Binding-site contacts:
Ligand atom O32 contacts residue HIS144 of chain 1.B at 3.3 Å.
Ligand atom O31 contacts residue LYS169 of chain 1.B at 3.2 Å (salt-bridge).
Ligand atom O33 contacts residue LEU79 of chain 1.B at 3.6 Å.
Ligand atom N18 contacts residue GLU66 of chain 1.B at 3.3 Å (salt-bridge).
Ligand atom O32 contacts residue ASP164 of chain 1.B at 3.4 Å (salt-bridge).
Ligand atom F17 contacts residue LYS47 of chain 1.B at 3.5 Å.
Ligand atom O31 contacts residue LEU143 of chain 1.B at 3.5 Å (h-bond).
Ligand atom C07 contacts residue THR95 of chain 1.B at 3.7 Å.
Ligand atom N18 contacts residue ASP164 of chain 1.B at 3.5 Å (salt-bridge).
Ligand atom C03 contacts residue ARG26 of chain 1.B at 3.7 Å.
Ligand atom C16 contacts residue LYS47 of chain 1.B at 3.6 Å.
Ligand atom C14 contacts residue LYS47 of chain 1.B at 3.8 Å.
Ligand atom C19 contacts residue GLU66 of chain 1.B at 3.7 Å.
Ligand atom N09 contacts residue MET98 of chain 1.B at 3.3 Å (h-bond).
Ligand atom N02 contacts residue TYR97 of chain 1.B at 3.7 Å.
Ligand atom O10 contacts residue VAL32 of chain 1.B at 3.6 Å.
Ligand atom C12 contacts residue PHE165 of chain 1.B at 3.4 Å (hydrophobic).
Ligand atom O33 contacts residue ALA163 of chain 1.B at 3.4 Å.
Ligand atom C06 contacts residue ALA45 of chain 1.B at 3.6 Å (hydrophobic).
Ligand atom C14 contacts residue LEU79 of chain 1.B at 3.8 Å (hydrophobic).
Ligand atom C08 contacts residue MET98 of chain 1.B at 3.7 Å (hydrophobic).
Ligand atom C26 contacts residue ASP164 of chain 1.B at 3.7 Å.
Ligand atom C07 contacts residue ALA45 of chain 1.B at 3.5 Å (hydrophobic).
Ligand atom C15 contacts residue LYS47 of chain 1.B at 3.6 Å.
Ligand atom C08 contacts residue LEU153 of chain 1.B at 3.6 Å (hydrophobic).
Ligand atom C08 contacts residue GLU96 of chain 1.B at 3.4 Å.
Ligand atom N20 contacts residue ASP164 of chain 1.B at 3.8 Å.
Ligand atom N02 contacts residue MET98 of chain 1.B at 2.8 Å (h-bond).
Ligand atom O34 contacts residue LEU24 of chain 1.B at 3.4 Å.
Ligand atom N20 contacts residue GLU66 of chain 1.B at 3.1 Å (salt-bridge).
Ligand atom C01 contacts residue MET98 of chain 1.B at 3.2 Å (hydrophobic).
Ligand atom C13 contacts residue LEU79 of chain 1.B at 3.7 Å (hydrophobic).
Ligand atom C26 contacts residue LEU70 of chain 1.B at 3.7 Å (hydrophobic).
Ligand atom F17 contacts residue THR95 of chain 1.B at 3.6 Å.
Ligand atom C22 contacts residue TRP170 of chain 1.B at 3.6 Å (hydrophobic).
Ligand atom O31 contacts residue TRP170 of chain 1.B at 3.6 Å (h-bond).
Ligand atom O34 contacts residue ARG26 of chain 1.B at 3.2 Å.
Ligand atom C19 contacts residue ASP164 of chain 1.B at 3.3 Å.
Ligand atom O33 contacts residue ASP164 of chain 1.B at 2.9 Å (salt-bridge).
Ligand atom C01 contacts residue TYR97 of chain 1.B at 3.6 Å (hydrophobic).

The small molecule below binds the protein below.
Small molecule (SMILES): CNC(=O)c1cc(Oc2ccc(NC(=O)Nc3ccc(SCC(=O)O)c(F)c3)c(F)c2)ccn1

Sequence of chain 1.B:
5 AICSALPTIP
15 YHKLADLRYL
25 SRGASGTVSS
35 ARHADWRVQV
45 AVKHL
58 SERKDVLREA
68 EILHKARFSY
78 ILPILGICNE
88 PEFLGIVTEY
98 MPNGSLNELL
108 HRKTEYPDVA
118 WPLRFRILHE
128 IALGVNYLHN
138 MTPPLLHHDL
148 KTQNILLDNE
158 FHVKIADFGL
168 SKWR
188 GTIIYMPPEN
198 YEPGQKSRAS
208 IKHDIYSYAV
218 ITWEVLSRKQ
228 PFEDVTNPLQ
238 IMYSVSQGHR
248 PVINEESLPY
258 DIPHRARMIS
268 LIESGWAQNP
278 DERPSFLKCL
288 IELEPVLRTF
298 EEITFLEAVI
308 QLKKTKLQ